This protein binds this small molecule.
Small molecule (SMILES): COc1ccc(N2CCN(c3cccc(C)c3)CC2)nn1

Sequence of chain 40.A:
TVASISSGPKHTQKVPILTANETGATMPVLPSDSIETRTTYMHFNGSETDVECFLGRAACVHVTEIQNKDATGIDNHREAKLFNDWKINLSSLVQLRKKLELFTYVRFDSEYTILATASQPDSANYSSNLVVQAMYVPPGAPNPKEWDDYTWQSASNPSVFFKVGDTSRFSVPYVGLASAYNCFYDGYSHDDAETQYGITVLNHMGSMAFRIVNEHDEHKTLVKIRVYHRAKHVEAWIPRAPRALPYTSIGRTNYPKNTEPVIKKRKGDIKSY

Binding-site contacts:
Ligand atom C10 contacts residue LEU106 of chain 40.A at 4.0 Å (hydrophobic).
Ligand atom C16 contacts residue ILE104 of chain 40.A at 3.7 Å (hydrophobic).
Ligand atom C17 contacts residue ILE104 of chain 40.A at 3.8 Å (hydrophobic).
Ligand atom C20 contacts residue VAL188 of chain 40.A at 3.7 Å (hydrophobic).
Ligand atom C11 contacts residue TYR128 of chain 40.A at 3.4 Å (hydrophobic).
Ligand atom C1 contacts residue ASN198 of chain 40.A at 4.0 Å.
Ligand atom N9 contacts residue TYR128 of chain 40.A at 4.1 Å.
Ligand atom C13 contacts residue SER126 of chain 40.A at 3.7 Å.
Ligand atom N5 contacts residue DMS1 of chain 40.F at 3.9 Å.
Ligand atom N5 contacts residue ASN219 of chain 40.A at 4.1 Å.
Ligand atom C21 contacts residue ILE104 of chain 40.A at 3.5 Å (hydrophobic).
Ligand atom C7 contacts residue LEU106 of chain 40.A at 4.1 Å (hydrophobic).
Ligand atom C19 contacts residue TYR152 of chain 40.A at 3.9 Å (hydrophobic).
Ligand atom N12 contacts residue TYR128 of chain 40.A at 2.5 Å (h-bond).
Ligand atom C7 contacts residue TYR197 of chain 40.A at 3.5 Å (hydrophobic).
Ligand atom C17 contacts residue TYR128 of chain 40.A at 3.8 Å (hydrophobic).
Ligand atom C1 contacts residue DMS1 of chain 40.F at 4.1 Å.
Ligand atom C18 contacts residue VAL188 of chain 40.A at 3.9 Å (hydrophobic).
Ligand atom C14 contacts residue SER126 of chain 40.A at 3.6 Å.
Ligand atom C19 contacts residue VAL188 of chain 40.A at 3.5 Å (hydrophobic).
Ligand atom C10 contacts residue ILE104 of chain 40.A at 3.9 Å (hydrophobic).
Ligand atom C8 contacts residue PHE124 of chain 40.A at 3.6 Å (hydrophobic).
Ligand atom C11 contacts residue MET221 of chain 40.A at 4.0 Å (hydrophobic).
Ligand atom C14 contacts residue TYR197 of chain 40.A at 4.1 Å (hydrophobic).
Ligand atom N4 contacts residue ASN219 of chain 40.A at 4.0 Å.
Ligand atom C7 contacts residue PHE124 of chain 40.A at 3.8 Å (hydrophobic).
Ligand atom C20 contacts residue VAL191 of chain 40.A at 3.5 Å (hydrophobic).
Ligand atom N4 contacts residue DMS1 of chain 40.F at 3.6 Å (h-bond).
Ligand atom C19 contacts residue VAL191 of chain 40.A at 4.0 Å (hydrophobic).
Ligand atom C16 contacts residue TYR128 of chain 40.A at 2.9 Å (hydrophobic).
Ligand atom C15 contacts residue TYR128 of chain 40.A at 3.0 Å (hydrophobic).
Ligand atom C11 contacts residue ILE104 of chain 40.A at 3.5 Å (hydrophobic).
Ligand atom C10 contacts residue MET221 of chain 40.A at 4.0 Å (hydrophobic).
Ligand atom C8 contacts residue TYR197 of chain 40.A at 3.4 Å (hydrophobic).
Ligand atom C21 contacts residue MET224 of chain 40.A at 4.0 Å (hydrophobic).
Ligand atom C14 contacts residue TYR128 of chain 40.A at 3.3 Å (hydrophobic).
Ligand atom C10 contacts residue TYR128 of chain 40.A at 3.6 Å (hydrophobic).
Ligand atom C13 contacts residue TYR197 of chain 40.A at 4.0 Å (hydrophobic).
Ligand atom C18 contacts residue TYR152 of chain 40.A at 3.8 Å (hydrophobic).
Ligand atom C13 contacts residue TYR128 of chain 40.A at 3.0 Å (hydrophobic).